Sequence of chain 1.B:
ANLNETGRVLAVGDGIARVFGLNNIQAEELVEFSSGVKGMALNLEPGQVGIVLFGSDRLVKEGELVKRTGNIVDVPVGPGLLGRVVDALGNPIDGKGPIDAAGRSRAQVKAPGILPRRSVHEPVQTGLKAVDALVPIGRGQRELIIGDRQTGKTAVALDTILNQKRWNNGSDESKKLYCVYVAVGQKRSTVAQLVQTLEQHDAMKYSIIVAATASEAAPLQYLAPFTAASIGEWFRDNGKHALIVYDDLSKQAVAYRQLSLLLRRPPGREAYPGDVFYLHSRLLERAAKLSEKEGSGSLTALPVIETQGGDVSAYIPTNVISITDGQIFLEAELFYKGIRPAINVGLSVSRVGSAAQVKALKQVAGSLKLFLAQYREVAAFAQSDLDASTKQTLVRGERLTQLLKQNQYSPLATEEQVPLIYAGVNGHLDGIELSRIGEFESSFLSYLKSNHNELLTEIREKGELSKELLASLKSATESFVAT

Sequence of chain 1.F:
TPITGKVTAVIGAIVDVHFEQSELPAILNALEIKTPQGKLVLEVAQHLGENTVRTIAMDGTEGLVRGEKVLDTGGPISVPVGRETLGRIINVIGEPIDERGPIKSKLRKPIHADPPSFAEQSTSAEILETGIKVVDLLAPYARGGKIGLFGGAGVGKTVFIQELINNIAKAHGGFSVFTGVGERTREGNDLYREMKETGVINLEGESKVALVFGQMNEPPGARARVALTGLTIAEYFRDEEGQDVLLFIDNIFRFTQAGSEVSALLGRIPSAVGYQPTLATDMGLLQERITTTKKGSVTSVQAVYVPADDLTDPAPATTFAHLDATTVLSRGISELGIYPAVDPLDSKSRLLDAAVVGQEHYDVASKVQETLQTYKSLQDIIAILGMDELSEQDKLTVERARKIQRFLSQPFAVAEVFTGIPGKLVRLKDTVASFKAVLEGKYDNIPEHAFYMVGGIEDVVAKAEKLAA

Binding-site contacts:
Ligand atom O3' contacts residue PHE430 of chain 1.F at 3.4 Å.
Ligand atom N6 contacts residue PHE424 of chain 1.F at 3.4 Å.
Ligand atom N9 contacts residue TYR351 of chain 1.F at 3.4 Å.
Ligand atom O3' contacts residue ARG375 of chain 1.B at 3.4 Å.
Ligand atom O3A contacts residue LYS169 of chain 1.F at 3.2 Å (salt-bridge).
Ligand atom O2G contacts residue MG1 of chain 1.KA at 2.2 Å.
Ligand atom O1G contacts residue LYS169 of chain 1.F at 3.4 Å (salt-bridge).
Ligand atom O1B contacts residue LYS169 of chain 1.F at 3.0 Å (salt-bridge).
Ligand atom O3A contacts residue GLY168 of chain 1.F at 2.9 Å (h-bond).
Ligand atom O1A contacts residue VAL171 of chain 1.F at 2.8 Å (h-bond).
Ligand atom O2B contacts residue MG1 of chain 1.KA at 2.2 Å.
Ligand atom O2A contacts residue ARG375 of chain 1.B at 3.3 Å (salt-bridge).
Ligand atom N3 contacts residue TYR351 of chain 1.F at 3.5 Å.
Ligand atom PB contacts residue MG1 of chain 1.KA at 3.1 Å.
Ligand atom O3G contacts residue ARG196 of chain 1.F at 3.0 Å (salt-bridge).
Ligand atom O1A contacts residue GLY168 of chain 1.F at 3.3 Å.
Ligand atom N3B contacts residue MG1 of chain 1.KA at 2.9 Å.
Ligand atom O1G contacts residue GLY166 of chain 1.F at 2.8 Å (h-bond).
Ligand atom PG contacts residue GLY166 of chain 1.F at 3.4 Å.
Ligand atom O1G contacts residue ALA165 of chain 1.F at 3.3 Å.
Ligand atom N1 contacts residue TYR351 of chain 1.F at 3.3 Å.
Ligand atom O3G contacts residue SER346 of chain 1.B at 3.2 Å.
Ligand atom C5 contacts residue TYR351 of chain 1.F at 3.4 Å (hydrophobic).
Ligand atom O3G contacts residue GLY166 of chain 1.F at 3.4 Å (h-bond).
Ligand atom C5' contacts residue ARG375 of chain 1.B at 3.5 Å.
Ligand atom N7 contacts residue VAL171 of chain 1.F at 3.2 Å.
Ligand atom N3B contacts residue GLY166 of chain 1.F at 3.4 Å.
Ligand atom O2' contacts residue VAL373 of chain 1.B at 3.4 Å.
Ligand atom O1A contacts residue THR170 of chain 1.F at 3.4 Å (h-bond).
Ligand atom O1B contacts residue VAL167 of chain 1.F at 3.4 Å (h-bond).
Ligand atom O2G contacts residue ARG196 of chain 1.F at 3.0 Å (salt-bridge).
Ligand atom O2B contacts residue THR170 of chain 1.F at 2.6 Å (h-bond).
Ligand atom O1B contacts residue GLY168 of chain 1.F at 3.5 Å (h-bond).
Ligand atom O1B contacts residue GLY166 of chain 1.F at 3.5 Å (h-bond).
Ligand atom C4 contacts residue TYR351 of chain 1.F at 3.3 Å (hydrophobic).
Ligand atom N3B contacts residue ARG375 of chain 1.B at 3.3 Å (salt-bridge).
Ligand atom C2 contacts residue TYR351 of chain 1.F at 3.3 Å (hydrophobic).
Ligand atom O2G contacts residue GLU195 of chain 1.F at 3.2 Å (salt-bridge).
Ligand atom PG contacts residue MG1 of chain 1.KA at 3.1 Å.
Ligand atom O3G contacts residue ARG375 of chain 1.B at 3.0 Å (salt-bridge).

The protein below binds the small molecule below.
Small molecule (SMILES): Nc1ncnc2c1ncn2[C@@H]1O[C@H](CO[P](=O)(O)O[P](=O)(O)NP(=O)(O)O)[C@@H](O)[C@H]1O